Binding-site contacts:
Ligand atom C3 contacts residue TRP143 of chain 1.K at 3.8 Å (hydrophobic).
Ligand atom C5 contacts residue TRP53 of chain 1.L at 4.0 Å (hydrophobic).
Ligand atom C1 contacts residue TRP53 of chain 1.L at 3.7 Å (hydrophobic).
Ligand atom C12 contacts residue ARG104 of chain 1.L at 3.9 Å.
Ligand atom C9 contacts residue MET114 of chain 1.L at 3.6 Å (hydrophobic).
Ligand atom N3 contacts residue MET114 of chain 1.L at 4.0 Å.
Ligand atom C2 contacts residue TRP143 of chain 1.K at 3.8 Å (hydrophobic).
Ligand atom C2 contacts residue TYR192 of chain 1.K at 3.8 Å (hydrophobic).
Ligand atom C5 contacts residue TRP143 of chain 1.K at 3.3 Å (hydrophobic).
Ligand atom C9 contacts residue TRP143 of chain 1.K at 3.1 Å (hydrophobic).
Ligand atom C1 contacts residue TYR89 of chain 1.K at 3.3 Å (hydrophobic).
Ligand atom C2 contacts residue TYR185 of chain 1.K at 3.5 Å (hydrophobic).
Ligand atom C1 contacts residue TRP143 of chain 1.K at 3.5 Å (hydrophobic).
Ligand atom C8 contacts residue MET114 of chain 1.L at 4.1 Å (hydrophobic).
Ligand atom C3 contacts residue TYR192 of chain 1.K at 3.7 Å (hydrophobic).
Ligand atom N1 contacts residue TRP143 of chain 1.K at 2.9 Å (h-bond).
Ligand atom C4 contacts residue MET114 of chain 1.L at 3.7 Å (hydrophobic).
Ligand atom N3 contacts residue TRP143 of chain 1.K at 4.0 Å.
Ligand atom C12 contacts residue LEU112 of chain 1.L at 3.7 Å (hydrophobic).
Ligand atom O1 contacts residue LEU112 of chain 1.L at 3.6 Å.
Ligand atom C7 contacts residue LEU112 of chain 1.L at 3.8 Å (hydrophobic).
Ligand atom C5 contacts residue MET114 of chain 1.L at 4.1 Å (hydrophobic).
Ligand atom N1 contacts residue SER142 of chain 1.K at 3.9 Å.
Ligand atom N2 contacts residue MET114 of chain 1.L at 3.5 Å.
Ligand atom C4 contacts residue TRP143 of chain 1.K at 4.1 Å (hydrophobic).
Ligand atom C8 contacts residue TRP143 of chain 1.K at 3.6 Å (hydrophobic).
Ligand atom C2 contacts residue TYR89 of chain 1.K at 3.2 Å (hydrophobic).
Ligand atom C6 contacts residue THR144 of chain 1.K at 3.7 Å.
Ligand atom C11 contacts residue LEU112 of chain 1.L at 4.0 Å (hydrophobic).
Ligand atom C10 contacts residue MET114 of chain 1.L at 3.7 Å (hydrophobic).
Ligand atom N3 contacts residue THR144 of chain 1.K at 3.6 Å.
Ligand atom C10 contacts residue TRP143 of chain 1.K at 3.4 Å (hydrophobic).
Ligand atom O1 contacts residue ARG104 of chain 1.L at 3.6 Å.
Ligand atom C3 contacts residue TYR185 of chain 1.K at 4.0 Å (hydrophobic).
Ligand atom C11 contacts residue TYR192 of chain 1.K at 3.2 Å (hydrophobic).
Ligand atom C12 contacts residue TYR192 of chain 1.K at 3.9 Å (hydrophobic).
Ligand atom N2 contacts residue TRP143 of chain 1.K at 3.2 Å (h-bond).
Ligand atom C4 contacts residue CYS187 of chain 1.K at 4.1 Å (hydrophobic).
Ligand atom N1 contacts residue TYR89 of chain 1.K at 2.7 Å (h-bond).
Ligand atom C6 contacts residue LEU112 of chain 1.L at 4.1 Å (hydrophobic).

This small molecule binds to this protein.
Small molecule (SMILES): CCOc1cncc(N2CCCNCC2)c1

Sequence of chain 1.L:
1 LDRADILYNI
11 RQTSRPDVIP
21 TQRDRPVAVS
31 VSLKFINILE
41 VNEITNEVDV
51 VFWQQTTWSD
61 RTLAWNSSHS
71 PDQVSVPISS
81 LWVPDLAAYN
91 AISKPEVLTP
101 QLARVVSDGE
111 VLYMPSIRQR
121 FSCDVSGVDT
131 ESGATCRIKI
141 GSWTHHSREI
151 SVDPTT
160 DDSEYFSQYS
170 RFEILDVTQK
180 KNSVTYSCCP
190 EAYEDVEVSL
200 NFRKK

Sequence of chain 1.K:
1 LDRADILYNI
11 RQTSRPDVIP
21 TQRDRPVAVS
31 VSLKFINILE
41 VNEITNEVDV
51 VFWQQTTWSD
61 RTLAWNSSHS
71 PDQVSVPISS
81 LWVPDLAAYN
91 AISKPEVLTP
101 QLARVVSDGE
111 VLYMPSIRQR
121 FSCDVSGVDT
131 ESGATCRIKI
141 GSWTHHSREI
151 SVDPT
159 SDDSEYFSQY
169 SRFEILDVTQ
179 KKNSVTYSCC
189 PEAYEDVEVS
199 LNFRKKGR